Binding-site contacts:
Ligand atom C1 contacts residue ASN343 of chain 1.C at 1.4 Å.
Ligand atom O7 contacts residue VAL367 of chain 1.C at 4.3 Å.
Ligand atom C2 contacts residue ASN343 of chain 1.C at 2.5 Å.
Ligand atom C8 contacts residue LEU368 of chain 1.C at 4.1 Å (hydrophobic).
Ligand atom C7 contacts residue ASN343 of chain 1.C at 3.9 Å.
Ligand atom C7 contacts residue PHE338 of chain 1.C at 4.4 Å (hydrophobic).
Ligand atom C5 contacts residue ASN343 of chain 1.C at 3.7 Å.
Ligand atom O3 contacts residue VAL367 of chain 1.C at 3.5 Å.
Ligand atom O7 contacts residue GLY339 of chain 1.C at 4.2 Å.
Ligand atom C4 contacts residue ASN343 of chain 1.C at 4.2 Å.
Ligand atom C8 contacts residue GLY339 of chain 1.C at 3.8 Å.
Ligand atom O7 contacts residue ASN343 of chain 1.C at 4.5 Å.
Ligand atom C3 contacts residue ASN343 of chain 1.C at 3.8 Å.
Ligand atom N2 contacts residue ASN343 of chain 1.C at 2.9 Å (h-bond).
Ligand atom C8 contacts residue PHE342 of chain 1.C at 4.0 Å (hydrophobic).
Ligand atom C8 contacts residue PHE338 of chain 1.C at 3.3 Å (hydrophobic).
Ligand atom O5 contacts residue ASN343 of chain 1.C at 2.4 Å (h-bond).
Ligand atom C7 contacts residue GLY339 of chain 1.C at 4.0 Å.

The small molecule below binds the protein below.
Small molecule (SMILES): CC(=O)N[C@@H]1[C@@H](O)[C@H](O)[C@@H](CO)O[C@H]1O

Sequence of chain 1.C:
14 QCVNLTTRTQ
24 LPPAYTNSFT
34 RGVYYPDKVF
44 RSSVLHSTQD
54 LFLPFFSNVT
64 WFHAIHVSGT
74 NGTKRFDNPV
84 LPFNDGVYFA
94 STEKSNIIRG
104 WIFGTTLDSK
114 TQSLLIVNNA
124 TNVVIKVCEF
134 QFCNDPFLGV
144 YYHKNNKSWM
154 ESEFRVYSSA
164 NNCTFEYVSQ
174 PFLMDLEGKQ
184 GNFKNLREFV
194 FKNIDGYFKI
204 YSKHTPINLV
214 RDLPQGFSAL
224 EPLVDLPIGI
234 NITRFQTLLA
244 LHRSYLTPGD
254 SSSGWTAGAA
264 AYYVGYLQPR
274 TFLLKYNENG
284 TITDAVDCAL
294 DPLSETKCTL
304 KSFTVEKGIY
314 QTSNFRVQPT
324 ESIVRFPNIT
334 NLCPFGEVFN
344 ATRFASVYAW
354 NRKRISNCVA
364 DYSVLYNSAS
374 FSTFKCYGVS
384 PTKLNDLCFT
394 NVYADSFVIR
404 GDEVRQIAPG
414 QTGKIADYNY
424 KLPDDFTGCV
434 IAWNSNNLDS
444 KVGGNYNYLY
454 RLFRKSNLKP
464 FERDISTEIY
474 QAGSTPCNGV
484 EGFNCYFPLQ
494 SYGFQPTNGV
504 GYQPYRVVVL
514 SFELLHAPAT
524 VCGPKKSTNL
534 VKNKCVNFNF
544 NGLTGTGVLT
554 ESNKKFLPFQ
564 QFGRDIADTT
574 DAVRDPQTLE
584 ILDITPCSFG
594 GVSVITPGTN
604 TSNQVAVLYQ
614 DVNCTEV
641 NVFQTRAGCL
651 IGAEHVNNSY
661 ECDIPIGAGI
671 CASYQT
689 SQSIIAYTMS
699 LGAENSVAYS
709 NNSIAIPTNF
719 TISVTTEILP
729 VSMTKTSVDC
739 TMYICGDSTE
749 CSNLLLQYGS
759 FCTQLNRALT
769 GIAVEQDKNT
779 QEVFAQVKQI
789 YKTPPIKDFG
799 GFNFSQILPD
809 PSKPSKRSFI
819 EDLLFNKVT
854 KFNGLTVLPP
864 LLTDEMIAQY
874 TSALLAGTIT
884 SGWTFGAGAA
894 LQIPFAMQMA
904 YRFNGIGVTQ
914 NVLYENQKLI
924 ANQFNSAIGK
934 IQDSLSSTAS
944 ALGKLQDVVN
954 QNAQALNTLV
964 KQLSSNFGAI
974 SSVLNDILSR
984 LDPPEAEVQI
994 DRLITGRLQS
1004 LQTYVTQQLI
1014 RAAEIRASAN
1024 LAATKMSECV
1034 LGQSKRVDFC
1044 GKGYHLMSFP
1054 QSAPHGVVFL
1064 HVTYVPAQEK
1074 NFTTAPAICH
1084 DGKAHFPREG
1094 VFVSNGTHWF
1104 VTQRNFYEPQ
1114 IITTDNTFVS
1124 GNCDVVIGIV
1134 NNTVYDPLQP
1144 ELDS